Sequence of chain 1.E:
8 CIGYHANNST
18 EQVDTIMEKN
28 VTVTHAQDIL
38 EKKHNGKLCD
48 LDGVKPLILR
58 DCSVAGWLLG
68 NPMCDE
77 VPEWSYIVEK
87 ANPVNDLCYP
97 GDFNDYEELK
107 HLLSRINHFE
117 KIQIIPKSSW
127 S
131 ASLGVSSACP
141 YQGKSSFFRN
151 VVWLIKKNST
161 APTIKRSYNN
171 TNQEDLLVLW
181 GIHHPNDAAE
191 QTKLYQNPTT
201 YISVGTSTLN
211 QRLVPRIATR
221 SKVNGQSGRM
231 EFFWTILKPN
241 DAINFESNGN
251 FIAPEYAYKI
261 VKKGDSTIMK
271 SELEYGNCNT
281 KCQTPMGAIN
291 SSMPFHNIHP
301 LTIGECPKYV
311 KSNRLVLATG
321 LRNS

Binding-site contacts:
Ligand atom C5 contacts residue ASN27 of chain 1.E at 3.5 Å.
Ligand atom C4 contacts residue ASN27 of chain 1.E at 4.2 Å.
Ligand atom O6 contacts residue ASN27 of chain 1.E at 4.1 Å.
Ligand atom O5 contacts residue ASN27 of chain 1.E at 2.2 Å (h-bond).
Ligand atom C3 contacts residue ASN27 of chain 1.E at 3.9 Å.
Ligand atom O7 contacts residue ASN27 of chain 1.E at 3.9 Å.
Ligand atom N2 contacts residue ASN27 of chain 1.E at 3.1 Å (h-bond).
Ligand atom C2 contacts residue ASN27 of chain 1.E at 2.6 Å.
Ligand atom C1 contacts residue ASN27 of chain 1.E at 1.5 Å.
Ligand atom C6 contacts residue ASN27 of chain 1.E at 4.5 Å.
Ligand atom C7 contacts residue ASN27 of chain 1.E at 3.7 Å.

This protein binds this small molecule.
Small molecule (SMILES): CC(=O)N[C@@H]1[C@@H](O)[C@H](O)[C@@H](CO)O[C@H]1O